Sequence of chain 1.A:
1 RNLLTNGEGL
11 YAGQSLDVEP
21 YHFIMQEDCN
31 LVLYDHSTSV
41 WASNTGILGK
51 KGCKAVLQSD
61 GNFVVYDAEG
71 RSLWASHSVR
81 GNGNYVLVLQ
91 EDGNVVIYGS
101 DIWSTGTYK

A small-molecule ligand and the protein it binds are described below.
Small molecule (SMILES): OC[C@H]1O[C@H](O)[C@@H](O)[C@@H](O)[C@@H]1O

Binding-site contacts:
Ligand atom O5 contacts residue ASN62 of chain 1.A at 3.1 Å (h-bond).
Ligand atom C4 contacts residue ASN62 of chain 1.A at 4.1 Å.
Ligand atom C5 contacts residue ASN62 of chain 1.A at 4.0 Å.
Ligand atom C3 contacts residue TYR66 of chain 1.A at 4.3 Å (hydrophobic).
Ligand atom C4 contacts residue VAL64 of chain 1.A at 4.2 Å (hydrophobic).
Ligand atom O2 contacts residue ASN62 of chain 1.A at 3.1 Å (h-bond).
Ligand atom C4 contacts residue TYR66 of chain 1.A at 3.8 Å (hydrophobic).
Ligand atom O6 contacts residue ALA75 of chain 1.A at 4.3 Å.
Ligand atom C6 contacts residue HIS77 of chain 1.A at 4.1 Å.
Ligand atom O4 contacts residue SER72 of chain 1.A at 3.7 Å.
Ligand atom O3 contacts residue GLN58 of chain 1.A at 3.1 Å (h-bond).
Ligand atom O2 contacts residue GLN58 of chain 1.A at 3.4 Å (h-bond).
Ligand atom O4 contacts residue VAL64 of chain 1.A at 4.5 Å.
Ligand atom C3 contacts residue GLN58 of chain 1.A at 4.1 Å.
Ligand atom C6 contacts residue SER72 of chain 1.A at 4.3 Å.
Ligand atom O2 contacts residue VAL79 of chain 1.A at 3.8 Å.
Ligand atom C2 contacts residue ASP60 of chain 1.A at 3.8 Å.
Ligand atom O6 contacts residue HIS77 of chain 1.A at 3.0 Å.
Ligand atom O3 contacts residue ASP60 of chain 1.A at 4.1 Å.
Ligand atom O3 contacts residue TYR66 of chain 1.A at 3.5 Å (h-bond).
Ligand atom C2 contacts residue ASN62 of chain 1.A at 4.0 Å.
Ligand atom C1 contacts residue ASN62 of chain 1.A at 3.8 Å.
Ligand atom C4 contacts residue GLN58 of chain 1.A at 4.2 Å.
Ligand atom O4 contacts residue TYR66 of chain 1.A at 3.1 Å (h-bond).
Ligand atom O2 contacts residue ASP60 of chain 1.A at 2.9 Å (salt-bridge).
Ligand atom C6 contacts residue ALA75 of chain 1.A at 4.2 Å (hydrophobic).
Ligand atom C1 contacts residue VAL79 of chain 1.A at 4.3 Å (hydrophobic).
Ligand atom C2 contacts residue GLN58 of chain 1.A at 4.3 Å.
Ligand atom C6 contacts residue ASN62 of chain 1.A at 4.1 Å.